A protein and the small-molecule ligand that binds it are described below.
Small molecule (SMILES): CC(=O)N[C@@H]1[C@@H](O)[C@H](O)[C@@H](CO)O[C@H]1O

Sequence of chain 1.A:
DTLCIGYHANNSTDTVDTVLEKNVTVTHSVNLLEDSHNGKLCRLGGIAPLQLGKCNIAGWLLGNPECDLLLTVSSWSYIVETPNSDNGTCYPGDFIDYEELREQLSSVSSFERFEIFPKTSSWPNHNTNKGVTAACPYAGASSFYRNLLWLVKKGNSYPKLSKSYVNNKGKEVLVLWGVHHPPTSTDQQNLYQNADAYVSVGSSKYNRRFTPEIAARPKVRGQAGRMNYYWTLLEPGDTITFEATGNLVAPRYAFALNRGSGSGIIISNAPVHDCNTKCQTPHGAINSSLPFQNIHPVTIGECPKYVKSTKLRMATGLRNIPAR

Binding-site contacts:
Ligand atom O7 contacts residue NDG1 of chain 1.G at 2.7 Å (h-bond).
Ligand atom C6 contacts residue NDG1 of chain 1.G at 3.8 Å.
Ligand atom N2 contacts residue NDG1 of chain 1.G at 4.4 Å.
Ligand atom N2 contacts residue ARG225 of chain 1.A at 4.4 Å.
Ligand atom O1 contacts residue NDG1 of chain 1.G at 2.6 Å.
Ligand atom C7 contacts residue NDG1 of chain 1.G at 3.8 Å.
Ligand atom C1 contacts residue NDG1 of chain 1.G at 2.8 Å.
Ligand atom O1 contacts residue ARG225 of chain 1.A at 2.9 Å (salt-bridge).
Ligand atom O7 contacts residue ARG225 of chain 1.A at 3.8 Å.
Ligand atom C1 contacts residue ARG225 of chain 1.A at 4.1 Å.
Ligand atom C2 contacts residue NDG1 of chain 1.G at 4.3 Å.
Ligand atom O6 contacts residue NDG1 of chain 1.G at 3.5 Å (h-bond).
Ligand atom O5 contacts residue NDG1 of chain 1.G at 2.8 Å (h-bond).
Ligand atom C5 contacts residue NDG1 of chain 1.G at 3.5 Å.